A small-molecule ligand and the protein it binds are described below.
Small molecule (SMILES): CC(=O)N[C@@H]1[C@@H](O)[C@H](O)[C@@H](CO)O[C@H]1O

Sequence of chain 1.B:
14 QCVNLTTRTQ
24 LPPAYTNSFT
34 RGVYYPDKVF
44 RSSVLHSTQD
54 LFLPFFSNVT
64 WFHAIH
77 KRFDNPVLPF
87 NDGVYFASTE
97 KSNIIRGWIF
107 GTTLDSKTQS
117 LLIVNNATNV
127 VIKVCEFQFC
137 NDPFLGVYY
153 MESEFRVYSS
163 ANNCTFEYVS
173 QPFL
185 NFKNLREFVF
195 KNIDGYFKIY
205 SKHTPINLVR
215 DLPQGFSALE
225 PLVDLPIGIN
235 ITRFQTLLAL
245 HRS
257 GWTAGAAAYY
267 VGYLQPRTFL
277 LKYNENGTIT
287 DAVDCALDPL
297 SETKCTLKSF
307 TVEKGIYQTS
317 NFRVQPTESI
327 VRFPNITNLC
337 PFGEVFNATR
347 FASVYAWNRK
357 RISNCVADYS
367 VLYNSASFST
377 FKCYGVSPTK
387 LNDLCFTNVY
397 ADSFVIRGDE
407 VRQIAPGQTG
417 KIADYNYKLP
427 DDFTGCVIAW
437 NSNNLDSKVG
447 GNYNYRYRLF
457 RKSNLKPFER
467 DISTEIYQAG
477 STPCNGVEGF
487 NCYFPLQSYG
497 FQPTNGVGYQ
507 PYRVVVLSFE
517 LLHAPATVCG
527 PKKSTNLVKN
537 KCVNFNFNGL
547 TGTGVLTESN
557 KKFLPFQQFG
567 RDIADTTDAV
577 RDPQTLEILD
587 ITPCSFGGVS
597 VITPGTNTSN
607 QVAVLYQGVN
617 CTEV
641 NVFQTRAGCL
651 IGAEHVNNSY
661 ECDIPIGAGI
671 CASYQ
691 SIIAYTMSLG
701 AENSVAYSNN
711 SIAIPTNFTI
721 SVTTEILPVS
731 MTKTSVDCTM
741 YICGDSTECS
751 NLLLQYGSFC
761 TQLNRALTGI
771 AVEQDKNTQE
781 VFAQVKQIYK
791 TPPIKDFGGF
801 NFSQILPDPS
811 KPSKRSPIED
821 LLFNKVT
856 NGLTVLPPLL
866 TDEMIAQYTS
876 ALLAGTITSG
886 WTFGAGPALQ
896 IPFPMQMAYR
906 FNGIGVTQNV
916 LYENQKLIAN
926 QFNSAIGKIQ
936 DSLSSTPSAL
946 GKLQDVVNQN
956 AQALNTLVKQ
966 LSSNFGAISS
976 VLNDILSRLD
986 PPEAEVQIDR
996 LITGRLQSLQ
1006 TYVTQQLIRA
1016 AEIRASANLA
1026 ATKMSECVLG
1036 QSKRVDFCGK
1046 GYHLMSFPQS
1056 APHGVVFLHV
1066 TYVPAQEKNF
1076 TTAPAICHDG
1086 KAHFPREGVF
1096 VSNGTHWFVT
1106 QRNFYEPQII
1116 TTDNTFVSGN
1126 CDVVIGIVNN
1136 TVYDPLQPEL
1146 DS

Binding-site contacts:
Ligand atom N2 contacts residue THR124 of chain 1.B at 3.1 Å (h-bond).
Ligand atom C1 contacts residue THR124 of chain 1.B at 3.5 Å.
Ligand atom O5 contacts residue ASN125 of chain 1.B at 4.1 Å.
Ligand atom C6 contacts residue VAL127 of chain 1.B at 3.7 Å (hydrophobic).
Ligand atom C7 contacts residue ASN122 of chain 1.B at 3.3 Å.
Ligand atom C5 contacts residue ASN122 of chain 1.B at 3.7 Å.
Ligand atom C8 contacts residue ALA123 of chain 1.B at 3.9 Å (hydrophobic).
Ligand atom C8 contacts residue ASN122 of chain 1.B at 4.4 Å.
Ligand atom O7 contacts residue ASN122 of chain 1.B at 3.4 Å (h-bond).
Ligand atom C1 contacts residue ASN122 of chain 1.B at 1.4 Å.
Ligand atom O5 contacts residue ASN122 of chain 1.B at 2.4 Å (h-bond).
Ligand atom O6 contacts residue VAL127 of chain 1.B at 4.5 Å.
Ligand atom O5 contacts residue VAL127 of chain 1.B at 4.0 Å.
Ligand atom C5 contacts residue ASN125 of chain 1.B at 4.0 Å.
Ligand atom C4 contacts residue ASN122 of chain 1.B at 4.2 Å.
Ligand atom C1 contacts residue ASN125 of chain 1.B at 3.6 Å.
Ligand atom C5 contacts residue VAL127 of chain 1.B at 4.0 Å (hydrophobic).
Ligand atom C2 contacts residue ASN125 of chain 1.B at 4.3 Å.
Ligand atom C2 contacts residue THR124 of chain 1.B at 3.6 Å.
Ligand atom C3 contacts residue THR124 of chain 1.B at 3.8 Å.
Ligand atom C2 contacts residue ASN122 of chain 1.B at 2.4 Å.
Ligand atom N2 contacts residue ASN122 of chain 1.B at 2.8 Å (h-bond).
Ligand atom C3 contacts residue ASN125 of chain 1.B at 4.2 Å.
Ligand atom C8 contacts residue THR124 of chain 1.B at 3.7 Å.
Ligand atom C7 contacts residue THR124 of chain 1.B at 4.1 Å.
Ligand atom C3 contacts residue ASN122 of chain 1.B at 3.8 Å.